Binding-site contacts:
Ligand atom C6 contacts residue U3 of chain 10.C at 3.3 Å.
Ligand atom N3 contacts residue U2 of chain 10.C at 3.7 Å.
Ligand atom C2 contacts residue U3 of chain 10.C at 3.0 Å.
Ligand atom C2 contacts residue U1 of chain 10.C at 3.5 Å.
Ligand atom C4 contacts residue U2 of chain 10.C at 4.3 Å.
Ligand atom N6 contacts residue U3 of chain 10.C at 3.0 Å (h-bond).
Ligand atom N6 contacts residue U1 of chain 10.C at 2.8 Å (h-bond).
Ligand atom N1 contacts residue U2 of chain 10.C at 3.5 Å (h-bond).
Ligand atom C2 contacts residue U2 of chain 10.C at 3.2 Å.
Ligand atom C6 contacts residue U1 of chain 10.C at 3.6 Å.
Ligand atom N1 contacts residue U1 of chain 10.C at 2.8 Å (h-bond).
Ligand atom N3 contacts residue U3 of chain 10.C at 4.2 Å.
Ligand atom N6 contacts residue U2 of chain 10.C at 4.2 Å.
Ligand atom N1 contacts residue U3 of chain 10.C at 2.7 Å (h-bond).
Ligand atom C6 contacts residue U2 of chain 10.C at 4.1 Å.

A small-molecule ligand and the protein it binds are described below.
Small molecule (SMILES): Nc1ncnc2c1ncn2[C@@H]1O[C@H](CO[P](=O)(O)O[C@H]2[C@@H](O)[C@H](n3cnc4c(N)ncnc43)O[C@@H]2CO[P](=O)(O)O[C@H]2[C@@H](O)[C@H](n3cnc4c(N)ncnc43)O[C@@H]2COP(=O)(O)O)[C@@H](O)[C@H]1O